The protein below binds the small molecule below.
Small molecule (SMILES): Nc1ncnc2c1ncn2[C@H]1C[C@H](O)[C@@H](CO[P](=O)(O)N[P](=O)(O)OP(=O)(O)O)O1

Sequence of chain 1.D:
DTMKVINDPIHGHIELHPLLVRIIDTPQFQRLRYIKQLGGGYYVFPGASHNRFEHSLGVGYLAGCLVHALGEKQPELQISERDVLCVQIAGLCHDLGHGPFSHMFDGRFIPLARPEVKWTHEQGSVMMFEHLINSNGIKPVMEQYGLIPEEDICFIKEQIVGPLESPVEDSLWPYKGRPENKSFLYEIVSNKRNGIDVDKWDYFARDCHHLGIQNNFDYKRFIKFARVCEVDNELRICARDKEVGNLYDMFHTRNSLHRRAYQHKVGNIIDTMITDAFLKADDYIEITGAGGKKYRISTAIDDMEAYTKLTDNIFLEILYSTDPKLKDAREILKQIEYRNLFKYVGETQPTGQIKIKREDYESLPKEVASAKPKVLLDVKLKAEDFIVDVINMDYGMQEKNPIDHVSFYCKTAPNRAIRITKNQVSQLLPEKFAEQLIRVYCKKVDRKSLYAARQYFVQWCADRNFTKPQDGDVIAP

Sequence of chain 1.C:
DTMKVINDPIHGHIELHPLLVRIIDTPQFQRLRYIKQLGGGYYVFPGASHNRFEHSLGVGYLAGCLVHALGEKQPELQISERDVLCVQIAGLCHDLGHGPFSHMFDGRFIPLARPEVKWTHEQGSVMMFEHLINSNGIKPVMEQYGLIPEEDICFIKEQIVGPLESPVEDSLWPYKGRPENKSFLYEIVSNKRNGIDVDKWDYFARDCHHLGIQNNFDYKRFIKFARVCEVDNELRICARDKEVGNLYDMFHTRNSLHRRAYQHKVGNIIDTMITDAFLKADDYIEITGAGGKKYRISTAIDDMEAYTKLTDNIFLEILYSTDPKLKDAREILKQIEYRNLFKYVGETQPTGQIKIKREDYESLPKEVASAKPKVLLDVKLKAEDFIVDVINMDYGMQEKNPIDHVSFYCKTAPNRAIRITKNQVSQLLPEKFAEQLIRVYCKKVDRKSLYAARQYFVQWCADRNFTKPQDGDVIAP

Sequence of chain 1.B:
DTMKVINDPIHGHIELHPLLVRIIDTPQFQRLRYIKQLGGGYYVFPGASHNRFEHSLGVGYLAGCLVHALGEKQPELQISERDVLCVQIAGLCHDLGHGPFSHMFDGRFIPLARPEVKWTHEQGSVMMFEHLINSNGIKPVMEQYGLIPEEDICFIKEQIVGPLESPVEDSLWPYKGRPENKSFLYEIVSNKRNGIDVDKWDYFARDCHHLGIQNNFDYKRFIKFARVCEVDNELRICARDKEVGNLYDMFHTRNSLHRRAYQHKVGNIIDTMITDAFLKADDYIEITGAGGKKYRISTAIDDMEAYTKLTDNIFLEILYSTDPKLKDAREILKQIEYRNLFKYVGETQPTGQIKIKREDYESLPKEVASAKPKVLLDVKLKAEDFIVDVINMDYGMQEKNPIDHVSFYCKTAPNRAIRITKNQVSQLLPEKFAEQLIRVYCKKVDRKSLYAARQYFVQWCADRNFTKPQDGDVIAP

Binding-site contacts:
Ligand atom PG contacts residue MG1 of chain 1.X at 3.6 Å.
Ligand atom O2A contacts residue LYS354 of chain 1.B at 2.6 Å (salt-bridge).
Ligand atom C5' contacts residue VAL117 of chain 1.C at 3.5 Å (hydrophobic).
Ligand atom N6 contacts residue ASN358 of chain 1.B at 3.6 Å (h-bond).
Ligand atom O1G contacts residue LYS523 of chain 1.B at 3.0 Å (salt-bridge).
Ligand atom C4' contacts residue GTP1 of chain 1.AA at 3.5 Å.
Ligand atom O2B contacts residue MG1 of chain 1.X at 2.0 Å.
Ligand atom O4' contacts residue ARG333 of chain 1.B at 3.5 Å (salt-bridge).
Ligand atom O3G contacts residue LYS354 of chain 1.B at 3.2 Å (salt-bridge).
Ligand atom O2A contacts residue ARG333 of chain 1.B at 3.1 Å (salt-bridge).
Ligand atom N6 contacts residue ARG372 of chain 1.D at 3.1 Å.
Ligand atom PG contacts residue ARG352 of chain 1.B at 3.4 Å.
Ligand atom C1' contacts residue PHE157 of chain 1.D at 3.5 Å (hydrophobic).
Ligand atom C4' contacts residue ASN119 of chain 1.C at 3.7 Å.
Ligand atom O1B contacts residue HIS376 of chain 1.D at 3.6 Å.
Ligand atom O3' contacts residue ASN119 of chain 1.C at 3.2 Å (h-bond).
Ligand atom C4 contacts residue ARG333 of chain 1.B at 3.6 Å.
Ligand atom O1G contacts residue MG1 of chain 1.X at 2.3 Å.
Ligand atom C2' contacts residue PHE157 of chain 1.D at 3.5 Å (hydrophobic).
Ligand atom C5' contacts residue GTP1 of chain 1.AA at 3.3 Å.
Ligand atom PG contacts residue LYS523 of chain 1.B at 3.6 Å.
Ligand atom PB contacts residue GTP1 of chain 1.AA at 3.7 Å.
Ligand atom C6 contacts residue ARG333 of chain 1.B at 3.6 Å.
Ligand atom C3' contacts residue VAL156 of chain 1.D at 3.5 Å (hydrophobic).
Ligand atom O3G contacts residue ARG352 of chain 1.B at 2.4 Å (salt-bridge).
Ligand atom N7 contacts residue ARG333 of chain 1.B at 3.5 Å (salt-bridge).
Ligand atom C3' contacts residue GTP1 of chain 1.AA at 3.6 Å.
Ligand atom O4' contacts residue ASN119 of chain 1.C at 3.4 Å.
Ligand atom C5 contacts residue ARG333 of chain 1.B at 3.5 Å.
Ligand atom O3' contacts residue VAL156 of chain 1.D at 2.9 Å (h-bond).
Ligand atom N3 contacts residue ASN119 of chain 1.C at 3.4 Å (h-bond).
Ligand atom O1G contacts residue GTP1 of chain 1.AA at 2.9 Å (h-bond).
Ligand atom O3B contacts residue LYS354 of chain 1.B at 3.2 Å (salt-bridge).
Ligand atom O2G contacts residue ARG352 of chain 1.B at 2.5 Å (salt-bridge).
Ligand atom O1A contacts residue HIS376 of chain 1.D at 3.0 Å (h-bond).
Ligand atom PA contacts residue LYS354 of chain 1.B at 3.6 Å.
Ligand atom O2G contacts residue LYS523 of chain 1.B at 3.1 Å (salt-bridge).
Ligand atom PB contacts residue MG1 of chain 1.X at 3.4 Å.
Ligand atom N3A contacts residue GTP1 of chain 1.AA at 3.3 Å (h-bond).
Ligand atom O2B contacts residue GTP1 of chain 1.AA at 2.5 Å (h-bond).